Binding-site contacts:
Ligand atom CAN contacts residue LEU234 of chain 1.D at 3.9 Å (hydrophobic).
Ligand atom NBA contacts residue ASP60 of chain 1.D at 2.8 Å (salt-bridge).
Ligand atom CAD contacts residue LEU96 of chain 1.D at 3.6 Å (hydrophobic).
Ligand atom CBE contacts residue VAL242 of chain 1.D at 3.5 Å (hydrophobic).
Ligand atom CAA contacts residue ALA59 of chain 1.D at 3.9 Å (hydrophobic).
Ligand atom CAM contacts residue LEU55 of chain 1.D at 3.9 Å (hydrophobic).
Ligand atom CAT contacts residue ILE133 of chain 1.D at 3.6 Å (hydrophobic).
Ligand atom CAC contacts residue ARG103 of chain 1.D at 3.9 Å.
Ligand atom CAC contacts residue GLU62 of chain 1.D at 3.3 Å.
Ligand atom CAF contacts residue PHE113 of chain 1.D at 3.9 Å (hydrophobic).
Ligand atom NBA contacts residue VAL242 of chain 1.D at 3.3 Å (h-bond).
Ligand atom CBB contacts residue ASN241 of chain 1.D at 3.5 Å.
Ligand atom CBF contacts residue LEU63 of chain 1.D at 3.5 Å (hydrophobic).
Ligand atom CBB contacts residue ASP60 of chain 1.D at 3.1 Å.
Ligand atom OAW contacts residue GLU62 of chain 1.D at 2.5 Å (salt-bridge).
Ligand atom CBC contacts residue VAL242 of chain 1.D at 3.9 Å (hydrophobic).
Ligand atom CAO contacts residue ALA59 of chain 1.D at 3.9 Å (hydrophobic).
Ligand atom CBD contacts residue ASP60 of chain 1.D at 3.2 Å.
Ligand atom CAQ contacts residue LEU93 of chain 1.D at 3.8 Å (hydrophobic).
Ligand atom CAU contacts residue MET52 of chain 1.D at 3.6 Å (hydrophobic).
Ligand atom CAY contacts residue THR56 of chain 1.D at 3.7 Å.
Ligand atom CAN contacts residue THR56 of chain 1.D at 3.8 Å.
Ligand atom CAB contacts residue GLU62 of chain 1.D at 3.4 Å.
Ligand atom CAA contacts residue LEU55 of chain 1.D at 3.5 Å (hydrophobic).
Ligand atom CAP contacts residue ALA59 of chain 1.D at 3.6 Å (hydrophobic).
Ligand atom CBE contacts residue TRP92 of chain 1.D at 3.7 Å (hydrophobic).
Ligand atom CBF contacts residue TRP92 of chain 1.D at 3.6 Å (hydrophobic).
Ligand atom CBB contacts residue VAL242 of chain 1.D at 3.0 Å (hydrophobic).
Ligand atom CBC contacts residue ASP60 of chain 1.D at 3.3 Å.
Ligand atom CAZ contacts residue ASP60 of chain 1.D at 3.8 Å.
Ligand atom CAZ contacts residue VAL242 of chain 1.D at 2.9 Å (hydrophobic).
Ligand atom CAO contacts residue LEU234 of chain 1.D at 3.8 Å (hydrophobic).
Ligand atom OAW contacts residue ARG103 of chain 1.D at 2.9 Å (salt-bridge).
Ligand atom OAX contacts residue LEU234 of chain 1.D at 3.5 Å.
Ligand atom CAQ contacts residue ALA59 of chain 1.D at 3.9 Å (hydrophobic).
Ligand atom CAG contacts residue LEU100 of chain 1.D at 3.8 Å (hydrophobic).
Ligand atom CBE contacts residue ASP60 of chain 1.D at 3.4 Å.
Ligand atom CBF contacts residue PRO244 of chain 1.D at 3.5 Å (hydrophobic).
Ligand atom CAG contacts residue MET97 of chain 1.D at 3.8 Å (hydrophobic).
Ligand atom OAW contacts residue LEU96 of chain 1.D at 3.8 Å.

Sequence of chain 1.D:
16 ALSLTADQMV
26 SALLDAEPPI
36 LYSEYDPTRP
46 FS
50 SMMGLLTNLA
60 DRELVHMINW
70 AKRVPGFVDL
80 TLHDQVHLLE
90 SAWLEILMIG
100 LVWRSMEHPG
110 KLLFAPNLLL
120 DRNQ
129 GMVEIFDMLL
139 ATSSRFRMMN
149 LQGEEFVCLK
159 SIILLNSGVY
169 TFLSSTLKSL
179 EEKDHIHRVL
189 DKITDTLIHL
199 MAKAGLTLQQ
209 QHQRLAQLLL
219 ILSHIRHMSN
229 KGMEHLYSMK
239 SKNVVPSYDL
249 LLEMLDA

The protein below binds the small molecule below.
Small molecule (SMILES): C[C@H]1CCN(CCOc2ccc([C@@H]3c4ccc(O)cc4CC[C@@H]3c3ccccc3)cc2)C1